A small-molecule ligand and the protein it binds are described below.
Small molecule (SMILES): Nc1ncnc2c1ncn2[C@@H]1O[C@H](CO[P](=O)(O)O[P](=O)(O)OC[C@H]2O[C@@H](O)[C@H](O)[C@@H]2O)[C@@H](O)[C@H]1O

Sequence of chain 2.A:
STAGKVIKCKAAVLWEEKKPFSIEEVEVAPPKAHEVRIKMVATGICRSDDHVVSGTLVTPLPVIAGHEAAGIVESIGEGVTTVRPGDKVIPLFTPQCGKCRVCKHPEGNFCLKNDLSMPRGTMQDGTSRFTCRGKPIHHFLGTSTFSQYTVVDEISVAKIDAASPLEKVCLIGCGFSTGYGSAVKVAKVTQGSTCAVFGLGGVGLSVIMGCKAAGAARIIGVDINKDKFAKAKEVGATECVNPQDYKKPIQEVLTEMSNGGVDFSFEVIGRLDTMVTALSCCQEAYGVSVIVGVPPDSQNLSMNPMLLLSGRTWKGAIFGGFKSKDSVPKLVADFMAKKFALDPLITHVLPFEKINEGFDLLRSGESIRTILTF

Binding-site contacts:
Ligand atom N1 contacts residue ILE269 of chain 2.A at 3.6 Å.
Ligand atom O3' contacts residue ASP223 of chain 2.A at 2.4 Å (salt-bridge).
Ligand atom O2' contacts residue ASP223 of chain 2.A at 2.5 Å (salt-bridge).
Ligand atom O3' contacts residue LYS228 of chain 2.A at 3.3 Å.
Ligand atom O1A contacts residue ARG47 of chain 2.A at 2.8 Å (salt-bridge).
Ligand atom O3A contacts residue ARG47 of chain 2.A at 3.6 Å.
Ligand atom N3 contacts residue ILE224 of chain 2.A at 3.6 Å (h-bond).
Ligand atom O2A contacts residue ARG47 of chain 2.A at 3.5 Å (salt-bridge).
Ligand atom C1D contacts residue GLY293 of chain 2.A at 3.5 Å.
Ligand atom O1D contacts residue VAL268 of chain 2.A at 3.1 Å.
Ligand atom C4 contacts residue ILE224 of chain 2.A at 3.8 Å (hydrophobic).
Ligand atom O1D contacts residue ILE269 of chain 2.A at 3.4 Å (h-bond).
Ligand atom C2' contacts residue ASP223 of chain 2.A at 3.4 Å.
Ligand atom O2A contacts residue GLY201 of chain 2.A at 3.6 Å.
Ligand atom O4D contacts residue GLY270 of chain 2.A at 3.7 Å.
Ligand atom N9 contacts residue ILE269 of chain 2.A at 3.7 Å.
Ligand atom O1D contacts residue GLY270 of chain 2.A at 3.4 Å (h-bond).
Ligand atom O2D contacts residue VAL292 of chain 2.A at 3.7 Å.
Ligand atom O1D contacts residue GLY293 of chain 2.A at 3.0 Å (h-bond).
Ligand atom C4' contacts residue ASP223 of chain 2.A at 3.6 Å.
Ligand atom C2 contacts residue ILE269 of chain 2.A at 3.3 Å (hydrophobic).
Ligand atom C8 contacts residue ILE269 of chain 2.A at 3.6 Å (hydrophobic).
Ligand atom O4D contacts residue VAL268 of chain 2.A at 3.8 Å.
Ligand atom C4 contacts residue ILE269 of chain 2.A at 3.6 Å (hydrophobic).
Ligand atom O2D contacts residue GLY293 of chain 2.A at 3.5 Å.
Ligand atom O5' contacts residue GLY201 of chain 2.A at 3.7 Å.
Ligand atom O4' contacts residue ILE269 of chain 2.A at 3.7 Å.
Ligand atom N7 contacts residue ILE269 of chain 2.A at 3.7 Å.
Ligand atom C2 contacts residue ILE224 of chain 2.A at 3.7 Å (hydrophobic).
Ligand atom N3 contacts residue ILE269 of chain 2.A at 3.4 Å.
Ligand atom O2B contacts residue GLY201 of chain 2.A at 3.4 Å.
Ligand atom O4D contacts residue ILE269 of chain 2.A at 3.2 Å (h-bond).
Ligand atom C3' contacts residue ASP223 of chain 2.A at 3.3 Å.
Ligand atom C1' contacts residue ASP223 of chain 2.A at 3.4 Å.
Ligand atom N6 contacts residue ARG271 of chain 2.A at 3.2 Å (salt-bridge).
Ligand atom PA contacts residue ARG47 of chain 2.A at 3.3 Å.
Ligand atom O2B contacts residue GLY202 of chain 2.A at 3.2 Å (h-bond).
Ligand atom O1B contacts residue ARG369 of chain 2.A at 3.5 Å (salt-bridge).
Ligand atom O2B contacts residue VAL203 of chain 2.A at 3.1 Å (h-bond).
Ligand atom N3 contacts residue ASP223 of chain 2.A at 3.6 Å.